This small molecule binds to this protein.
Small molecule (SMILES): CC(=O)N[C@@H]1[C@@H](O)[C@H](O)[C@@H](CO)O[C@H]1O

Sequence of chain 1.D:
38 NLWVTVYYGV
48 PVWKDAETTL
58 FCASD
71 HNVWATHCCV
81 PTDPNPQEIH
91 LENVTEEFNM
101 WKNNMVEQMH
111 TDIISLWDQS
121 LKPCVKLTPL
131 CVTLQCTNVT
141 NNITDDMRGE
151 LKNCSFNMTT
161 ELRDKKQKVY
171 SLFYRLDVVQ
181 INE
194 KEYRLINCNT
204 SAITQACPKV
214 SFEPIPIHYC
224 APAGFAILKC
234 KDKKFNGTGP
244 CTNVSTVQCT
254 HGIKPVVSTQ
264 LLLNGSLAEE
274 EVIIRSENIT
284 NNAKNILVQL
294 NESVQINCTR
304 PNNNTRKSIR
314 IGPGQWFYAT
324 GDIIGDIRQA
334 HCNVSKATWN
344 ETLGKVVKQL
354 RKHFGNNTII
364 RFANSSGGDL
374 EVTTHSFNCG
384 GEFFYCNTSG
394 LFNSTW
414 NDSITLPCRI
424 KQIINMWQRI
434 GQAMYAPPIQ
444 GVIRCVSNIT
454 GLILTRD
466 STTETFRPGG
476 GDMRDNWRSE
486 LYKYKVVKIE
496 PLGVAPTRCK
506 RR

Binding-site contacts:
Ligand atom C8 contacts residue ASN182 of chain 1.D at 3.7 Å.
Ligand atom O5 contacts residue ASN202 of chain 1.D at 2.5 Å (h-bond).
Ligand atom C7 contacts residue ASN202 of chain 1.D at 4.1 Å.
Ligand atom C4 contacts residue ASN202 of chain 1.D at 4.5 Å.
Ligand atom N2 contacts residue ASN202 of chain 1.D at 3.0 Å (h-bond).
Ligand atom C5 contacts residue THR203 of chain 1.D at 4.0 Å.
Ligand atom C3 contacts residue ASN202 of chain 1.D at 4.0 Å.
Ligand atom C6 contacts residue THR203 of chain 1.D at 4.1 Å.
Ligand atom C1 contacts residue THR203 of chain 1.D at 4.0 Å.
Ligand atom C1 contacts residue ASN202 of chain 1.D at 1.5 Å.
Ligand atom C2 contacts residue ASN202 of chain 1.D at 2.6 Å.
Ligand atom O5 contacts residue THR203 of chain 1.D at 3.4 Å.
Ligand atom C5 contacts residue ASN202 of chain 1.D at 3.9 Å.